Binding-site contacts:
Ligand atom C13 contacts residue CYS83 of chain 1.B at 3.4 Å (hydrophobic).
Ligand atom C12 contacts residue CYS83 of chain 1.B at 3.7 Å (hydrophobic).
Ligand atom C13 contacts residue HIS79 of chain 1.B at 4.0 Å.
Ligand atom O3 contacts residue LEU63 of chain 1.B at 3.6 Å.
Ligand atom O3 contacts residue LYS62 of chain 1.B at 2.5 Å (salt-bridge).
Ligand atom C11 contacts residue CYS83 of chain 1.B at 3.3 Å (hydrophobic).
Ligand atom O3 contacts residue LEU59 of chain 1.B at 3.8 Å.
Ligand atom C9 contacts residue CYS83 of chain 1.B at 1.8 Å (hydrophobic).
Ligand atom C3 contacts residue HIS79 of chain 1.B at 3.2 Å.
Ligand atom C8 contacts residue CYS83 of chain 1.B at 2.5 Å (hydrophobic).
Ligand atom C4 contacts residue LEU261 of chain 1.B at 3.9 Å (hydrophobic).
Ligand atom C8 contacts residue ASN66 of chain 1.B at 3.6 Å.
Ligand atom N2 contacts residue LYS62 of chain 1.B at 3.6 Å.
Ligand atom C4 contacts residue GLN82 of chain 1.B at 4.0 Å.
Ligand atom C12 contacts residue LYS62 of chain 1.B at 3.8 Å.
Ligand atom C4 contacts residue HIS79 of chain 1.B at 3.5 Å.
Ligand atom C6 contacts residue HIS262 of chain 1.B at 3.8 Å.
Ligand atom C7 contacts residue HIS262 of chain 1.B at 3.7 Å.
Ligand atom C4 contacts residue ALA260 of chain 1.B at 3.5 Å (hydrophobic).
Ligand atom C4 contacts residue HIS262 of chain 1.B at 3.8 Å.
Ligand atom C10 contacts residue LYS62 of chain 1.B at 3.9 Å.
Ligand atom C2 contacts residue HIS79 of chain 1.B at 3.9 Å.
Ligand atom C12 contacts residue ASN66 of chain 1.B at 3.8 Å.
Ligand atom N2 contacts residue CYS80 of chain 1.B at 4.1 Å.
Ligand atom N1 contacts residue CYS83 of chain 1.B at 3.6 Å (h-bond).
Ligand atom C5 contacts residue HIS262 of chain 1.B at 3.6 Å.
Ligand atom C3 contacts residue GLN82 of chain 1.B at 3.8 Å.
Ligand atom O1 contacts residue ASN66 of chain 1.B at 2.6 Å (h-bond).
Ligand atom C10 contacts residue CYS83 of chain 1.B at 2.3 Å (hydrophobic).
Ligand atom O3 contacts residue ASN66 of chain 1.B at 3.3 Å (h-bond).
Ligand atom C11 contacts residue LYS62 of chain 1.B at 3.3 Å.
Ligand atom O2 contacts residue CYS80 of chain 1.B at 3.1 Å.
Ligand atom C1 contacts residue ASN66 of chain 1.B at 3.2 Å.
Ligand atom C5 contacts residue LEU261 of chain 1.B at 3.6 Å (hydrophobic).
Ligand atom N1 contacts residue HIS79 of chain 1.B at 3.4 Å (h-bond).
Ligand atom C13 contacts residue ASN66 of chain 1.B at 3.5 Å.
Ligand atom C1 contacts residue CYS83 of chain 1.B at 3.2 Å (hydrophobic).
Ligand atom N2 contacts residue ASN66 of chain 1.B at 4.0 Å.
Ligand atom N2 contacts residue LEU59 of chain 1.B at 3.6 Å.
Ligand atom O2 contacts residue LEU59 of chain 1.B at 3.0 Å.

The small molecule below binds the protein below.
Small molecule (SMILES): O=C(Nc1ccccc1)c1cc([N+](=O)[O-])ccc1Cl

Sequence of chain 1.B:
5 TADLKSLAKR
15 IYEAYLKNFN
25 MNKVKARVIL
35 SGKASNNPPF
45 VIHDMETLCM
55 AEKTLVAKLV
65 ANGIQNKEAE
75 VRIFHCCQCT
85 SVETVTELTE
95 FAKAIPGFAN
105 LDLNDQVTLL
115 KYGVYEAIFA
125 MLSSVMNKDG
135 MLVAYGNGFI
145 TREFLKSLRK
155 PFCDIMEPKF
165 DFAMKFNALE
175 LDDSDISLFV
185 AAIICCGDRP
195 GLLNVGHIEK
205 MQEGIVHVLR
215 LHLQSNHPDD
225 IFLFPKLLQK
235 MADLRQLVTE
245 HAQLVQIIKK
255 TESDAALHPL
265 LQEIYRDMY